A small-molecule ligand and the protein it binds are described below.
Small molecule (SMILES): CC(=O)N[C@@H]1[C@@H](O)[C@H](O)[C@@H](CO)O[C@H]1O

Binding-site contacts:
Ligand atom C8 contacts residue PHE90 of chain 47.A at 3.7 Å (hydrophobic).
Ligand atom C1 contacts residue ASN67 of chain 47.A at 1.4 Å.
Ligand atom C5 contacts residue ASN67 of chain 47.A at 3.7 Å.
Ligand atom C7 contacts residue ASN67 of chain 47.A at 3.9 Å.
Ligand atom C3 contacts residue ASN67 of chain 47.A at 3.8 Å.
Ligand atom C4 contacts residue ASN67 of chain 47.A at 4.2 Å.
Ligand atom O5 contacts residue ASN67 of chain 47.A at 2.4 Å (h-bond).
Ligand atom N2 contacts residue ASN67 of chain 47.A at 2.9 Å (h-bond).
Ligand atom C8 contacts residue ASN67 of chain 47.A at 4.3 Å.
Ligand atom C8 contacts residue MET118 of chain 47.A at 4.3 Å (hydrophobic).
Ligand atom O7 contacts residue ASN67 of chain 47.A at 4.3 Å.
Ligand atom C2 contacts residue ASN67 of chain 47.A at 2.5 Å.

Sequence of chain 47.A:
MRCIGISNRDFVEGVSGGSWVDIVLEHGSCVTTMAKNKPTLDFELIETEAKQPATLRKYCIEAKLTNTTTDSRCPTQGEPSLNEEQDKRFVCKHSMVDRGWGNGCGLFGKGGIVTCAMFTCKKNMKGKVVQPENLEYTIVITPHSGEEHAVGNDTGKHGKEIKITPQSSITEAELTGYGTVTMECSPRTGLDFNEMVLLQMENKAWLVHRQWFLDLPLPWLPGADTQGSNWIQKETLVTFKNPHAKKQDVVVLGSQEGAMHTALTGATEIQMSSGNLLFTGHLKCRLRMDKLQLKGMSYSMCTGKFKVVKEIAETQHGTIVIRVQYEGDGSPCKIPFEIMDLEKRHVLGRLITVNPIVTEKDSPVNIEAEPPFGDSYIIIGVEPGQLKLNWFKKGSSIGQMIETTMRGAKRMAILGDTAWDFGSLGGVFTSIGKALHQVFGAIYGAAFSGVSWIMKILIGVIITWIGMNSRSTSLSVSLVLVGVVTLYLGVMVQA